The protein below binds the small molecule below.
Small molecule (SMILES): C=CC(=O)Nc1cccc(Nc2nc(Nc3ccc(N4CCN(C)CC4)cc3)nc3ccc(F)cc23)c1

Sequence of chain 1.A:
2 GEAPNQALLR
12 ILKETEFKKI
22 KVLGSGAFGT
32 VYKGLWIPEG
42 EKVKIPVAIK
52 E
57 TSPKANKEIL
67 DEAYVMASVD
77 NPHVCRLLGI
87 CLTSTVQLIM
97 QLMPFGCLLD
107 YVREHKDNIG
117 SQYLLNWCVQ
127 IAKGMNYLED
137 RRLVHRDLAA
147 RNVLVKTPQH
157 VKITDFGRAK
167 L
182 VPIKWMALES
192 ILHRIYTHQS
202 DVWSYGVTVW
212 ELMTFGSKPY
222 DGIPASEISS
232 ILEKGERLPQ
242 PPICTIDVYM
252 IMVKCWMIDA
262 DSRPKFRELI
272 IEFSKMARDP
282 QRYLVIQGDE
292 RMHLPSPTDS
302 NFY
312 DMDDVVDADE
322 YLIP

Binding-site contacts:
Ligand atom C01 contacts residue MET99 of chain 1.A at 3.4 Å (hydrophobic).
Ligand atom C05 contacts residue ALA49 of chain 1.A at 3.8 Å (hydrophobic).
Ligand atom C08 contacts residue GLN97 of chain 1.A at 3.4 Å.
Ligand atom C23 contacts residue CYS103 of chain 1.A at 1.8 Å (hydrophobic).
Ligand atom N06 contacts residue MET99 of chain 1.A at 3.2 Å (h-bond).
Ligand atom C25 contacts residue GLY102 of chain 1.A at 3.6 Å.
Ligand atom C07 contacts residue MET99 of chain 1.A at 3.4 Å (hydrophobic).
Ligand atom C08 contacts residue CYS81 of chain 1.A at 3.7 Å (hydrophobic).
Ligand atom C23 contacts residue ARG147 of chain 1.A at 3.7 Å.
Ligand atom C26 contacts residue MET99 of chain 1.A at 3.8 Å (hydrophobic).
Ligand atom C26 contacts residue GLY102 of chain 1.A at 3.2 Å.
Ligand atom C08 contacts residue ALA49 of chain 1.A at 3.8 Å (hydrophobic).
Ligand atom C23 contacts residue ASP106 of chain 1.A at 3.5 Å.
Ligand atom C20 contacts residue CYS103 of chain 1.A at 3.2 Å (hydrophobic).
Ligand atom N19 contacts residue CYS103 of chain 1.A at 3.8 Å.
Ligand atom F11 contacts residue MET96 of chain 1.A at 3.5 Å.
Ligand atom O21 contacts residue ASP106 of chain 1.A at 3.7 Å.
Ligand atom C27 contacts residue PRO100 of chain 1.A at 3.3 Å (hydrophobic).
Ligand atom C22 contacts residue ARG147 of chain 1.A at 3.6 Å.
Ligand atom N06 contacts residue LEU150 of chain 1.A at 3.5 Å.
Ligand atom O21 contacts residue CYS103 of chain 1.A at 3.7 Å.
Ligand atom N24 contacts residue GLY102 of chain 1.A at 3.8 Å.
Ligand atom C27 contacts residue GLY102 of chain 1.A at 3.7 Å.
Ligand atom C22 contacts residue CYS103 of chain 1.A at 2.7 Å (hydrophobic).
Ligand atom C07 contacts residue LEU150 of chain 1.A at 3.7 Å (hydrophobic).
Ligand atom C07 contacts residue GLN97 of chain 1.A at 3.3 Å.
Ligand atom C05 contacts residue MET99 of chain 1.A at 3.8 Å (hydrophobic).
Ligand atom N12 contacts residue VAL32 of chain 1.A at 3.7 Å.
Ligand atom C30 contacts residue LEU24 of chain 1.A at 3.8 Å (hydrophobic).
Ligand atom C04 contacts residue LEU150 of chain 1.A at 3.3 Å (hydrophobic).
Ligand atom C25 contacts residue MET99 of chain 1.A at 3.8 Å (hydrophobic).
Ligand atom N06 contacts residue LEU98 of chain 1.A at 3.9 Å.
Ligand atom C10 contacts residue LEU150 of chain 1.A at 3.9 Å (hydrophobic).
Ligand atom C05 contacts residue LEU150 of chain 1.A at 3.2 Å (hydrophobic).
Ligand atom C01 contacts residue LEU150 of chain 1.A at 3.9 Å (hydrophobic).
Ligand atom N24 contacts residue MET99 of chain 1.A at 2.8 Å (h-bond).
Ligand atom F11 contacts residue THR160 of chain 1.A at 3.8 Å.
Ligand atom C03 contacts residue LEU150 of chain 1.A at 3.7 Å (hydrophobic).
Ligand atom C26 contacts residue PRO100 of chain 1.A at 2.9 Å (hydrophobic).
Ligand atom C07 contacts residue ALA49 of chain 1.A at 3.7 Å (hydrophobic).